A small-molecule ligand and the protein it binds are described below.
Small molecule (SMILES): O=S(=O)(O)c1cccc2cccc(Nc3ccccc3)c12

Sequence of chain 1.P:
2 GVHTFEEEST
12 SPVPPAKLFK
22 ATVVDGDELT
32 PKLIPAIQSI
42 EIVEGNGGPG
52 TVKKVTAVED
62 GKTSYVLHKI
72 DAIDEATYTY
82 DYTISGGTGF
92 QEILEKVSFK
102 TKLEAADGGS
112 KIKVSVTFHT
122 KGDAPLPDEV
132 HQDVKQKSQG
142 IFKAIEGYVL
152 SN

Binding-site contacts:
Ligand atom O3 contacts residue SER10 of chain 1.P at 3.8 Å.
Ligand atom C12 contacts residue VAL117 of chain 1.P at 3.7 Å (hydrophobic).
Ligand atom C13 contacts residue LYS136 of chain 1.P at 3.8 Å.
Ligand atom C4 contacts residue SER139 of chain 1.P at 4.0 Å.
Ligand atom C1 contacts residue VAL115 of chain 1.P at 3.9 Å (hydrophobic).
Ligand atom C3 contacts residue SER139 of chain 1.P at 3.6 Å.
Ligand atom C6 contacts residue PHE143 of chain 1.P at 3.4 Å (hydrophobic).
Ligand atom C13 contacts residue VAL117 of chain 1.P at 3.9 Å (hydrophobic).
Ligand atom C11 contacts residue VAL117 of chain 1.P at 3.7 Å (hydrophobic).
Ligand atom C16 contacts residue LYS136 of chain 1.P at 3.7 Å.
Ligand atom C8 contacts residue GLN140 of chain 1.P at 3.9 Å.
Ligand atom C8 contacts residue SER10 of chain 1.P at 3.7 Å.
Ligand atom C10 contacts residue VAL115 of chain 1.P at 4.0 Å (hydrophobic).
Ligand atom C14 contacts residue LYS136 of chain 1.P at 3.9 Å.
Ligand atom C2 contacts residue PHE100 of chain 1.P at 3.7 Å (hydrophobic).
Ligand atom O3 contacts residue GLN140 of chain 1.P at 3.6 Å (h-bond).
Ligand atom C15 contacts residue LYS136 of chain 1.P at 3.5 Å.
Ligand atom C13 contacts residue HIS132 of chain 1.P at 3.9 Å.
Ligand atom C2 contacts residue SER139 of chain 1.P at 3.7 Å.
Ligand atom N contacts residue VAL115 of chain 1.P at 4.0 Å.
Ligand atom C1 contacts residue SER139 of chain 1.P at 4.1 Å.
Ligand atom C16 contacts residue SER139 of chain 1.P at 4.0 Å.
Ligand atom O3 contacts residue GLU8 of chain 1.P at 4.0 Å.
Ligand atom C9 contacts residue GLN140 of chain 1.P at 3.8 Å.
Ligand atom O1 contacts residue LYS136 of chain 1.P at 3.5 Å.
Ligand atom O2 contacts residue GLU8 of chain 1.P at 3.0 Å.
Ligand atom C5 contacts residue VAL115 of chain 1.P at 4.1 Å (hydrophobic).
Ligand atom C16 contacts residue VAL117 of chain 1.P at 3.8 Å (hydrophobic).
Ligand atom S contacts residue GLU8 of chain 1.P at 4.0 Å.
Ligand atom C14 contacts residue HIS132 of chain 1.P at 3.9 Å.
Ligand atom C14 contacts residue PHE119 of chain 1.P at 4.0 Å (hydrophobic).
Ligand atom C7 contacts residue PHE143 of chain 1.P at 3.7 Å (hydrophobic).
Ligand atom C3 contacts residue TYR83 of chain 1.P at 3.9 Å (hydrophobic).
Ligand atom C14 contacts residue VAL117 of chain 1.P at 3.9 Å (hydrophobic).
Ligand atom S contacts residue GLN140 of chain 1.P at 3.7 Å.
Ligand atom O1 contacts residue GLN140 of chain 1.P at 2.8 Å (h-bond).
Ligand atom C2 contacts residue VAL115 of chain 1.P at 3.6 Å (hydrophobic).
Ligand atom C12 contacts residue LYS136 of chain 1.P at 4.0 Å.
Ligand atom C3 contacts residue PHE100 of chain 1.P at 3.6 Å (hydrophobic).
Ligand atom C15 contacts residue VAL117 of chain 1.P at 3.9 Å (hydrophobic).